Binding-site contacts:
Ligand atom C03 contacts residue TRP267 of chain 1.A at 3.4 Å (hydrophobic).
Ligand atom C21 contacts residue TYR53 of chain 1.A at 3.7 Å (hydrophobic).
Ligand atom C38 contacts residue ILE134 of chain 1.A at 3.6 Å (hydrophobic).
Ligand atom C32 contacts residue GLN303 of chain 1.A at 3.6 Å.
Ligand atom C02 contacts residue SER218 of chain 1.A at 3.9 Å.
Ligand atom N05 contacts residue LEU130 of chain 1.A at 3.3 Å.
Ligand atom C19 contacts residue GLN303 of chain 1.A at 3.6 Å.
Ligand atom C12 contacts residue PHE126 of chain 1.A at 3.7 Å (hydrophobic).
Ligand atom C35 contacts residue SER127 of chain 1.A at 3.7 Å.
Ligand atom O01 contacts residue ILE134 of chain 1.A at 3.4 Å.
Ligand atom C38 contacts residue PHE131 of chain 1.A at 3.7 Å (hydrophobic).
Ligand atom O25 contacts residue TRP102 of chain 1.A at 3.6 Å.
Ligand atom C18 contacts residue SER306 of chain 1.A at 3.4 Å.
Ligand atom C19 contacts residue LEU307 of chain 1.A at 3.9 Å (hydrophobic).
Ligand atom O30 contacts residue ASN110 of chain 1.A at 3.8 Å.
Ligand atom C03 contacts residue TYR270 of chain 1.A at 3.7 Å (hydrophobic).
Ligand atom C29 contacts residue SER105 of chain 1.A at 4.0 Å.
Ligand atom C06 contacts residue LEU130 of chain 1.A at 3.7 Å (hydrophobic).
Ligand atom S36 contacts residue SER127 of chain 1.A at 3.6 Å.
Ligand atom C17 contacts residue TYR270 of chain 1.A at 3.7 Å (hydrophobic).
Ligand atom C21 contacts residue LEU307 of chain 1.A at 3.8 Å (hydrophobic).
Ligand atom C23 contacts residue TYR53 of chain 1.A at 3.2 Å (hydrophobic).
Ligand atom C22 contacts residue TYR53 of chain 1.A at 3.9 Å (hydrophobic).
Ligand atom C04 contacts residue TYR270 of chain 1.A at 3.8 Å (hydrophobic).
Ligand atom C15 contacts residue PHE126 of chain 1.A at 4.0 Å (hydrophobic).
Ligand atom C19 contacts residue SER306 of chain 1.A at 3.6 Å.
Ligand atom O01 contacts residue GLY222 of chain 1.A at 3.6 Å.
Ligand atom C04 contacts residue SER218 of chain 1.A at 3.8 Å.
Ligand atom C37 contacts residue PHE131 of chain 1.A at 3.3 Å (hydrophobic).
Ligand atom O30 contacts residue SER105 of chain 1.A at 3.1 Å (h-bond).
Ligand atom C02 contacts residue HIS271 of chain 1.A at 3.9 Å.
Ligand atom S36 contacts residue LEU130 of chain 1.A at 3.9 Å.
Ligand atom O01 contacts residue HIS271 of chain 1.A at 3.6 Å.
Ligand atom C23 contacts residue TRP102 of chain 1.A at 3.8 Å (hydrophobic).
Ligand atom C04 contacts residue LEU130 of chain 1.A at 4.0 Å (hydrophobic).
Ligand atom O30 contacts residue TRP102 of chain 1.A at 4.0 Å.
Ligand atom C28 contacts residue ASN110 of chain 1.A at 4.0 Å.
Ligand atom N16 contacts residue PHE126 of chain 1.A at 4.0 Å.
Ligand atom S36 contacts residue PHE131 of chain 1.A at 3.9 Å.
Ligand atom C29 contacts residue ASN110 of chain 1.A at 3.9 Å.

Sequence of chain 1.A:
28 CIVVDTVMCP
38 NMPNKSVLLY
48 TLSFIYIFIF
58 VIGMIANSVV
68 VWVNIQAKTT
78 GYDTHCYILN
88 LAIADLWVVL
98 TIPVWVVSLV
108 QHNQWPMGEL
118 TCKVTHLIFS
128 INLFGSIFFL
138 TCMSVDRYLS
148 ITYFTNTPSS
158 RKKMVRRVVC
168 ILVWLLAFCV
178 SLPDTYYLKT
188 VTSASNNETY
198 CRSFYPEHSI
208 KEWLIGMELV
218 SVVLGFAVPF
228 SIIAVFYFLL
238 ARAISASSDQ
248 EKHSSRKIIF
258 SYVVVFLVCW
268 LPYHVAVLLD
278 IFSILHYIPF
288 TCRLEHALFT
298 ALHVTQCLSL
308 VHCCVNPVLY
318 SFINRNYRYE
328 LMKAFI

This protein binds this small molecule.
Small molecule (SMILES): Cc1cc2cccnc2c(N2CCC[NH+](Cc3csc(N4CCC(O)CC4)n3)CC2)c1OCCCC(=O)O